Binding-site contacts:
Ligand atom C14 contacts residue NAD1 of chain 1.C at 3.6 Å.
Ligand atom C1 contacts residue NAD1 of chain 1.C at 3.7 Å.
Ligand atom C13 contacts residue MET186 of chain 1.A at 4.3 Å (hydrophobic).
Ligand atom C9 contacts residue ALA122 of chain 1.A at 3.3 Å (hydrophobic).
Ligand atom C8 contacts residue ALA122 of chain 1.A at 3.9 Å (hydrophobic).
Ligand atom C13 contacts residue ILE228 of chain 1.A at 3.8 Å (hydrophobic).
Ligand atom C3 contacts residue TYR182 of chain 1.A at 3.1 Å (hydrophobic).
Ligand atom C5 contacts residue ALA225 of chain 1.A at 3.8 Å (hydrophobic).
Ligand atom C6 contacts residue ALA225 of chain 1.A at 3.8 Å (hydrophobic).
Ligand atom C14 contacts residue TYR172 of chain 1.A at 4.2 Å (hydrophobic).
Ligand atom C9 contacts residue ASN123 of chain 1.A at 4.3 Å.
Ligand atom C10 contacts residue ALA124 of chain 1.A at 4.3 Å (hydrophobic).
Ligand atom O15 contacts residue ILE274 of chain 1.A at 4.2 Å.
Ligand atom C10 contacts residue ALA122 of chain 1.A at 3.4 Å (hydrophobic).
Ligand atom C12 contacts residue MET186 of chain 1.A at 3.9 Å (hydrophobic).
Ligand atom C5 contacts residue ILE228 of chain 1.A at 3.9 Å (hydrophobic).
Ligand atom C3 contacts residue NAD1 of chain 1.C at 3.6 Å.
Ligand atom C14 contacts residue PHE273 of chain 1.A at 3.9 Å (hydrophobic).
Ligand atom C4 contacts residue TYR182 of chain 1.A at 3.9 Å (hydrophobic).
Ligand atom O15 contacts residue TYR172 of chain 1.A at 4.3 Å.
Ligand atom C6 contacts residue ILE228 of chain 1.A at 4.0 Å (hydrophobic).
Ligand atom C9 contacts residue ALA224 of chain 1.A at 3.8 Å (hydrophobic).
Ligand atom O7 contacts residue NAD1 of chain 1.C at 3.3 Å.
Ligand atom C11 contacts residue VAL127 of chain 1.A at 4.1 Å (hydrophobic).
Ligand atom O15 contacts residue PRO219 of chain 1.A at 3.7 Å.
Ligand atom O16 contacts residue LYS190 of chain 1.A at 3.7 Å.
Ligand atom C12 contacts residue ILE228 of chain 1.A at 4.0 Å (hydrophobic).
Ligand atom C2 contacts residue NAD1 of chain 1.C at 3.6 Å.
Ligand atom O15 contacts residue NAD1 of chain 1.C at 2.7 Å (h-bond).
Ligand atom C5 contacts residue NAD1 of chain 1.C at 3.4 Å.
Ligand atom O7 contacts residue ALA122 of chain 1.A at 4.0 Å.
Ligand atom C8 contacts residue ALA224 of chain 1.A at 4.2 Å (hydrophobic).
Ligand atom C10 contacts residue ASN123 of chain 1.A at 3.8 Å.
Ligand atom C6 contacts residue NAD1 of chain 1.C at 3.9 Å.
Ligand atom C11 contacts residue ALA124 of chain 1.A at 4.1 Å (hydrophobic).
Ligand atom C2 contacts residue TYR182 of chain 1.A at 3.3 Å (hydrophobic).
Ligand atom O16 contacts residue TYR182 of chain 1.A at 2.4 Å (h-bond).
Ligand atom C4 contacts residue NAD1 of chain 1.C at 3.5 Å.
Ligand atom C12 contacts residue VAL127 of chain 1.A at 3.5 Å (hydrophobic).
Ligand atom O16 contacts residue NAD1 of chain 1.C at 2.7 Å (h-bond).

Sequence of chain 1.A:
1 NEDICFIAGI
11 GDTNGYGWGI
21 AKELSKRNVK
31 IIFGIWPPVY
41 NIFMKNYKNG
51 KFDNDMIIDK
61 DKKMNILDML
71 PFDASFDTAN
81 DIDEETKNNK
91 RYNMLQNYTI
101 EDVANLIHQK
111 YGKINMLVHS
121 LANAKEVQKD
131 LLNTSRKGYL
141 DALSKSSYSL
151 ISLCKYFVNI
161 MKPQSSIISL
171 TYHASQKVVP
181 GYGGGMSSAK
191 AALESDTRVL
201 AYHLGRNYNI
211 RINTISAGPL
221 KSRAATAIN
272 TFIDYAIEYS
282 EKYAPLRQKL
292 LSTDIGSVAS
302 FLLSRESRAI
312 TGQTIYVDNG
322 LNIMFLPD

A protein and the small-molecule ligand that binds it are described below.
Small molecule (SMILES): O=Cc1ccc(Oc2ccccc2)c(O)c1